Binding-site contacts:
Ligand atom C4 contacts residue ILE62 of chain 1.C at 3.7 Å (hydrophobic).
Ligand atom C2 contacts residue GLN59 of chain 1.C at 3.4 Å.
Ligand atom O1 contacts residue ILE58 of chain 1.C at 3.3 Å (h-bond).
Ligand atom O5 contacts residue GLN106 of chain 1.C at 3.4 Å.
Ligand atom O2 contacts residue GLY60 of chain 1.C at 3.4 Å (h-bond).
Ligand atom O4 contacts residue ARG29 of chain 1.C at 3.3 Å (salt-bridge).
Ligand atom O2 contacts residue GLN59 of chain 1.C at 4.0 Å.
Ligand atom O3 contacts residue LYS78 of chain 1.C at 2.8 Å (salt-bridge).
Ligand atom O1 contacts residue GLN59 of chain 1.C at 2.7 Å (h-bond).
Ligand atom O5 contacts residue GLN59 of chain 1.C at 2.9 Å (h-bond).
Ligand atom O4 contacts residue LYS78 of chain 1.C at 3.4 Å (salt-bridge).
Ligand atom C5 contacts residue LYS78 of chain 1.C at 3.4 Å.
Ligand atom C2 contacts residue MG1 of chain 1.N at 2.9 Å.
Ligand atom C1 contacts residue GLN59 of chain 1.C at 3.2 Å.
Ligand atom C1 contacts residue GLY61 of chain 1.C at 4.0 Å.
Ligand atom O5 contacts residue MG1 of chain 1.N at 2.2 Å.
Ligand atom C2 contacts residue ATP1 of chain 1.O at 3.5 Å.
Ligand atom C4 contacts residue LEU76 of chain 1.C at 4.0 Å (hydrophobic).
Ligand atom C1 contacts residue ATP1 of chain 1.O at 3.4 Å.
Ligand atom C1 contacts residue GLY57 of chain 1.C at 3.3 Å.
Ligand atom C5 contacts residue GLY107 of chain 1.C at 3.5 Å.
Ligand atom C3 contacts residue GLY61 of chain 1.C at 3.8 Å.
Ligand atom O1 contacts residue GLY57 of chain 1.C at 2.9 Å.
Ligand atom C3 contacts residue ILE62 of chain 1.C at 3.9 Å (hydrophobic).
Ligand atom O2 contacts residue ARG56 of chain 1.C at 3.7 Å.
Ligand atom O2 contacts residue GLY57 of chain 1.C at 3.2 Å (h-bond).
Ligand atom O4 contacts residue GLY107 of chain 1.C at 3.8 Å.
Ligand atom O3 contacts residue GLY107 of chain 1.C at 3.4 Å.
Ligand atom C3 contacts residue LEU76 of chain 1.C at 4.0 Å (hydrophobic).
Ligand atom O5 contacts residue ATP1 of chain 1.O at 3.0 Å (h-bond).
Ligand atom O4 contacts residue GLN106 of chain 1.C at 3.7 Å.
Ligand atom C1 contacts residue MG1 of chain 1.N at 2.8 Å.
Ligand atom C4 contacts residue GLN106 of chain 1.C at 3.6 Å.
Ligand atom C5 contacts residue GLN106 of chain 1.C at 3.8 Å.
Ligand atom C5 contacts residue LEU76 of chain 1.C at 3.6 Å (hydrophobic).
Ligand atom O1 contacts residue MG1 of chain 1.N at 2.1 Å.
Ligand atom O5 contacts residue GLY107 of chain 1.C at 3.1 Å (h-bond).
Ligand atom O1 contacts residue ATP1 of chain 1.O at 3.0 Å (h-bond).
Ligand atom O2 contacts residue GLY61 of chain 1.C at 2.8 Å (h-bond).
Ligand atom O3 contacts residue LEU76 of chain 1.C at 3.5 Å.

Sequence of chain 1.C:
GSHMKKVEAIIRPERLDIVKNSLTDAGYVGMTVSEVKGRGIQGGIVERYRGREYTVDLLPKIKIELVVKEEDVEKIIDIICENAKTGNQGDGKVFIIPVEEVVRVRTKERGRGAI

This small molecule binds to this protein.
Small molecule (SMILES): O=C(O)CCC(=O)C(=O)O